The small molecule below binds the protein below.
Small molecule (SMILES): Nc1ncnc2c1ncn2[C@H]1CC[C@@H](CO[P](=O)(O)O[P](=O)(O)OP(=O)(O)O)O1

Sequence of chain 1.A:
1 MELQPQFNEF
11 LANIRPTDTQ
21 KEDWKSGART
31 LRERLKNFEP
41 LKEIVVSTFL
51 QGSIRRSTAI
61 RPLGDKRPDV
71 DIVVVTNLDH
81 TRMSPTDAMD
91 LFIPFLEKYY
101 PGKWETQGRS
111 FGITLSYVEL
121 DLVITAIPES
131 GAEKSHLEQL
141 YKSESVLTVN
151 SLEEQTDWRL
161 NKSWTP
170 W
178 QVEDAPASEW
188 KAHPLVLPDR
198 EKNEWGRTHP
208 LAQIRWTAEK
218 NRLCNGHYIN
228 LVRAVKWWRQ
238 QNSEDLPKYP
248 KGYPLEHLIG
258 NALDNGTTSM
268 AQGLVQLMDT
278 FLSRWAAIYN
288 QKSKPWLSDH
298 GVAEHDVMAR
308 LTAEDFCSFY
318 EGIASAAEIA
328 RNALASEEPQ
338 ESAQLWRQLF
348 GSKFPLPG

Binding-site contacts:
Ligand atom O3B contacts residue TYR250 of chain 1.A at 3.9 Å.
Ligand atom O2G contacts residue SER53 of chain 1.A at 3.9 Å.
Ligand atom O2A contacts residue ASP71 of chain 1.A at 3.2 Å (salt-bridge).
Ligand atom N1 contacts residue VAL304 of chain 1.A at 3.8 Å.
Ligand atom O3B contacts residue SER53 of chain 1.A at 3.7 Å.
Ligand atom O2G contacts residue MG1 of chain 1.C at 2.3 Å.
Ligand atom C8 contacts residue TYR250 of chain 1.A at 3.9 Å (hydrophobic).
Ligand atom O2B contacts residue SER53 of chain 1.A at 3.0 Å (h-bond).
Ligand atom O2B contacts residue ASP71 of chain 1.A at 3.5 Å (salt-bridge).
Ligand atom PB contacts residue SER53 of chain 1.A at 3.9 Å.
Ligand atom O2B contacts residue MG1 of chain 1.C at 2.0 Å.
Ligand atom O3G contacts residue SER53 of chain 1.A at 2.9 Å (h-bond).
Ligand atom O2B contacts residue GLY52 of chain 1.A at 3.6 Å.
Ligand atom O1B contacts residue TYR250 of chain 1.A at 3.5 Å.
Ligand atom N3 contacts residue TYR250 of chain 1.A at 3.9 Å.
Ligand atom O3A contacts residue TYR250 of chain 1.A at 3.9 Å.
Ligand atom C2 contacts residue GLN210 of chain 1.A at 3.6 Å.
Ligand atom N7 contacts residue TYR250 of chain 1.A at 3.9 Å.
Ligand atom O1G contacts residue GLY249 of chain 1.A at 3.6 Å.
Ligand atom O2A contacts residue MG1 of chain 1.C at 2.1 Å.
Ligand atom C5' contacts residue ASP71 of chain 1.A at 3.6 Å.
Ligand atom C4' contacts residue GLN51 of chain 1.A at 3.4 Å.
Ligand atom PG contacts residue MG1 of chain 1.C at 3.6 Å.
Ligand atom N6 contacts residue VAL304 of chain 1.A at 3.1 Å (h-bond).
Ligand atom PA contacts residue MG1 of chain 1.C at 3.4 Å.
Ligand atom PG contacts residue SER53 of chain 1.A at 3.7 Å.
Ligand atom O1B contacts residue SER53 of chain 1.A at 3.9 Å.
Ligand atom O1B contacts residue ARG56 of chain 1.A at 2.7 Å (salt-bridge).
Ligand atom N3 contacts residue GLN210 of chain 1.A at 3.2 Å (h-bond).
Ligand atom PB contacts residue MG1 of chain 1.C at 3.2 Å.
Ligand atom C4 contacts residue TYR250 of chain 1.A at 3.8 Å (hydrophobic).
Ligand atom C5 contacts residue TYR250 of chain 1.A at 3.8 Å (hydrophobic).
Ligand atom O3A contacts residue MG1 of chain 1.C at 3.6 Å.
Ligand atom C3' contacts residue GLN51 of chain 1.A at 3.6 Å.
Ligand atom C6 contacts residue VAL304 of chain 1.A at 4.0 Å (hydrophobic).
Ligand atom O3B contacts residue GLY249 of chain 1.A at 3.9 Å.
Ligand atom O3B contacts residue MG1 of chain 1.C at 3.8 Å.
Ligand atom C2 contacts residue ASP296 of chain 1.A at 3.5 Å.
Ligand atom N6 contacts residue PRO251 of chain 1.A at 3.7 Å.
Ligand atom C2' contacts residue GLN210 of chain 1.A at 3.3 Å.